Sequence of chain 1.C:
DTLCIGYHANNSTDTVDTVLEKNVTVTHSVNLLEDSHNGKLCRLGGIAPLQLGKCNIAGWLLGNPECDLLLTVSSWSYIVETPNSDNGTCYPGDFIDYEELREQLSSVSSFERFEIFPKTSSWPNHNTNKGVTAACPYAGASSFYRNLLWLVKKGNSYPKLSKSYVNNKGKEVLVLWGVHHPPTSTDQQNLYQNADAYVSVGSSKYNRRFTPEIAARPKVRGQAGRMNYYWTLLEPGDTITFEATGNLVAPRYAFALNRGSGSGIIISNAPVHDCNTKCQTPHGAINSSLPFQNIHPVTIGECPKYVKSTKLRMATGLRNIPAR

The protein below binds the small molecule below.
Small molecule (SMILES): CC(=O)N[C@@H]1[C@@H](O)[C@H](O)[C@@H](CO)O[C@@H]1O

Binding-site contacts:
Ligand atom C8 contacts residue ALA139 of chain 1.C at 4.3 Å (hydrophobic).
Ligand atom C8 contacts residue ASN68 of chain 1.C at 3.5 Å.
Ligand atom C7 contacts residue GLU70 of chain 1.C at 4.0 Å.
Ligand atom N2 contacts residue ASN68 of chain 1.C at 3.5 Å (h-bond).
Ligand atom C1 contacts residue GLU70 of chain 1.C at 4.1 Å.
Ligand atom C8 contacts residue CYS94 of chain 1.C at 3.7 Å (hydrophobic).
Ligand atom C3 contacts residue NDG1 of chain 1.K at 4.1 Å.
Ligand atom C4 contacts residue NDG1 of chain 1.K at 3.3 Å.
Ligand atom O4 contacts residue NDG1 of chain 1.K at 2.5 Å.
Ligand atom C8 contacts residue GLU70 of chain 1.C at 4.0 Å.
Ligand atom O6 contacts residue NDG1 of chain 1.K at 3.1 Å (h-bond).
Ligand atom O3 contacts residue NDG1 of chain 1.K at 3.6 Å (h-bond).
Ligand atom C7 contacts residue ARG225 of chain 1.C at 4.0 Å.
Ligand atom C3 contacts residue ARG225 of chain 1.C at 3.2 Å.
Ligand atom C8 contacts residue PRO141 of chain 1.C at 3.8 Å (hydrophobic).
Ligand atom O1 contacts residue ASN91 of chain 1.C at 2.6 Å (h-bond).
Ligand atom C7 contacts residue CYS94 of chain 1.C at 3.6 Å (hydrophobic).
Ligand atom C2 contacts residue ARG225 of chain 1.C at 3.5 Å.
Ligand atom O5 contacts residue ASN91 of chain 1.C at 2.7 Å (h-bond).
Ligand atom O3 contacts residue ARG225 of chain 1.C at 2.6 Å (salt-bridge).
Ligand atom C5 contacts residue ASN91 of chain 1.C at 4.1 Å.
Ligand atom C5 contacts residue NDG1 of chain 1.K at 3.6 Å.
Ligand atom N2 contacts residue ASN91 of chain 1.C at 3.8 Å.
Ligand atom O7 contacts residue ASN68 of chain 1.C at 2.8 Å (h-bond).
Ligand atom C4 contacts residue ARG225 of chain 1.C at 3.1 Å.
Ligand atom O7 contacts residue ARG225 of chain 1.C at 3.7 Å.
Ligand atom N2 contacts residue GLU70 of chain 1.C at 3.2 Å.
Ligand atom C3 contacts residue GLU70 of chain 1.C at 4.2 Å.
Ligand atom O3 contacts residue PRO141 of chain 1.C at 4.1 Å.
Ligand atom C1 contacts residue ASN91 of chain 1.C at 2.2 Å.
Ligand atom O4 contacts residue ARG225 of chain 1.C at 3.7 Å.
Ligand atom C8 contacts residue PRO69 of chain 1.C at 4.0 Å (hydrophobic).
Ligand atom C6 contacts residue NDG1 of chain 1.K at 2.8 Å.
Ligand atom O7 contacts residue CYS94 of chain 1.C at 2.7 Å.
Ligand atom O1 contacts residue GLU70 of chain 1.C at 3.1 Å.
Ligand atom C7 contacts residue ASN68 of chain 1.C at 3.2 Å.
Ligand atom C8 contacts residue ARG225 of chain 1.C at 4.2 Å.
Ligand atom C2 contacts residue ASN91 of chain 1.C at 3.4 Å.
Ligand atom C8 contacts residue CYS140 of chain 1.C at 4.1 Å (hydrophobic).
Ligand atom C2 contacts residue GLU70 of chain 1.C at 4.0 Å.